Sequence of chain 3.A:
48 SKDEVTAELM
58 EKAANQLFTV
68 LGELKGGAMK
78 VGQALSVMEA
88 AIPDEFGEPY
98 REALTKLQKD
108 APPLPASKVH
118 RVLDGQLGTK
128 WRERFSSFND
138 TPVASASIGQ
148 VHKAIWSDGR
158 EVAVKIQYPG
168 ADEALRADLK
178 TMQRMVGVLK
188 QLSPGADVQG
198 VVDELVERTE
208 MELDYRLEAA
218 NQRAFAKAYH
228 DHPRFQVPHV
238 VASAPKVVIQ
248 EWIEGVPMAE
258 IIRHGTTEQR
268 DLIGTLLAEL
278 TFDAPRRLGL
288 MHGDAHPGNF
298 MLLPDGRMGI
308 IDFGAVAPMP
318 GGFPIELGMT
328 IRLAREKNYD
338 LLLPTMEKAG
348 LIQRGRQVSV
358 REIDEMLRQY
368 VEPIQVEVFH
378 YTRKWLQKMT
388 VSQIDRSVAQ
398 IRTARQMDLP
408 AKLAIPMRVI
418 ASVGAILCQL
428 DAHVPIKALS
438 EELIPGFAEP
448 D

Binding-site contacts:
Ligand atom C6 contacts residue ALA160 of chain 3.A at 3.7 Å (hydrophobic).
Ligand atom N1 contacts residue ILE250 of chain 3.A at 3.1 Å (h-bond).
Ligand atom O1B contacts residue SER144 of chain 3.A at 3.0 Å (h-bond).
Ligand atom N6 contacts residue GLU248 of chain 3.A at 2.9 Å (salt-bridge).
Ligand atom O4' contacts residue VAL148 of chain 3.A at 3.1 Å.
Ligand atom C4' contacts residue ALA141 of chain 3.A at 4.0 Å (hydrophobic).
Ligand atom C2 contacts residue ILE250 of chain 3.A at 3.2 Å (hydrophobic).
Ligand atom PA contacts residue ASP309 of chain 3.A at 3.6 Å.
Ligand atom O1A contacts residue ASP309 of chain 3.A at 2.9 Å (salt-bridge).
Ligand atom N6 contacts residue ALA160 of chain 3.A at 4.0 Å.
Ligand atom N7 contacts residue GLN247 of chain 3.A at 3.3 Å (h-bond).
Ligand atom O2A contacts residue ASP309 of chain 3.A at 3.4 Å (salt-bridge).
Ligand atom C6 contacts residue GLN247 of chain 3.A at 3.9 Å.
Ligand atom O3G contacts residue ASP309 of chain 3.A at 3.2 Å (salt-bridge).
Ligand atom N1 contacts residue ALA160 of chain 3.A at 4.0 Å.
Ligand atom C8 contacts residue ILE308 of chain 3.A at 3.9 Å (hydrophobic).
Ligand atom O3A contacts residue ALA143 of chain 3.A at 3.9 Å.
Ligand atom N6 contacts residue GLN247 of chain 3.A at 3.1 Å (h-bond).
Ligand atom C5' contacts residue SER142 of chain 3.A at 3.6 Å.
Ligand atom O2B contacts residue LYS162 of chain 3.A at 3.2 Å (salt-bridge).
Ligand atom O2B contacts residue SER144 of chain 3.A at 3.6 Å (h-bond).
Ligand atom O2G contacts residue SER144 of chain 3.A at 3.1 Å (h-bond).
Ligand atom O1B contacts residue ALA143 of chain 3.A at 3.4 Å.
Ligand atom C5 contacts residue GLN247 of chain 3.A at 3.9 Å.
Ligand atom O3' contacts residue SER142 of chain 3.A at 4.0 Å.
Ligand atom N3B contacts residue ASP309 of chain 3.A at 2.9 Å (salt-bridge).
Ligand atom O3A contacts residue LYS162 of chain 3.A at 3.5 Å (salt-bridge).
Ligand atom C5 contacts residue ALA160 of chain 3.A at 3.8 Å (hydrophobic).
Ligand atom C2 contacts residue TRP249 of chain 3.A at 3.8 Å (hydrophobic).
Ligand atom N6 contacts residue ILE250 of chain 3.A at 3.9 Å.
Ligand atom PB contacts residue ALA143 of chain 3.A at 3.9 Å.
Ligand atom O2B contacts residue ALA143 of chain 3.A at 3.8 Å.
Ligand atom O3' contacts residue ALA141 of chain 3.A at 3.3 Å.
Ligand atom PB contacts residue LYS162 of chain 3.A at 4.0 Å.
Ligand atom N1 contacts residue TRP249 of chain 3.A at 3.9 Å.
Ligand atom C2' contacts residue ILE308 of chain 3.A at 3.7 Å (hydrophobic).
Ligand atom N9 contacts residue ILE308 of chain 3.A at 4.0 Å.
Ligand atom PG contacts residue ASP309 of chain 3.A at 3.6 Å.
Ligand atom C4' contacts residue VAL148 of chain 3.A at 3.8 Å (hydrophobic).
Ligand atom C4' contacts residue SER142 of chain 3.A at 3.6 Å.

This protein binds this small molecule.
Small molecule (SMILES): Nc1ncnc2c1ncn2[C@@H]1O[C@H](CO[P](=O)(O)O[P](=O)(O)NP(=O)(O)O)[C@@H](O)[C@H]1O